Sequence of chain 1.B:
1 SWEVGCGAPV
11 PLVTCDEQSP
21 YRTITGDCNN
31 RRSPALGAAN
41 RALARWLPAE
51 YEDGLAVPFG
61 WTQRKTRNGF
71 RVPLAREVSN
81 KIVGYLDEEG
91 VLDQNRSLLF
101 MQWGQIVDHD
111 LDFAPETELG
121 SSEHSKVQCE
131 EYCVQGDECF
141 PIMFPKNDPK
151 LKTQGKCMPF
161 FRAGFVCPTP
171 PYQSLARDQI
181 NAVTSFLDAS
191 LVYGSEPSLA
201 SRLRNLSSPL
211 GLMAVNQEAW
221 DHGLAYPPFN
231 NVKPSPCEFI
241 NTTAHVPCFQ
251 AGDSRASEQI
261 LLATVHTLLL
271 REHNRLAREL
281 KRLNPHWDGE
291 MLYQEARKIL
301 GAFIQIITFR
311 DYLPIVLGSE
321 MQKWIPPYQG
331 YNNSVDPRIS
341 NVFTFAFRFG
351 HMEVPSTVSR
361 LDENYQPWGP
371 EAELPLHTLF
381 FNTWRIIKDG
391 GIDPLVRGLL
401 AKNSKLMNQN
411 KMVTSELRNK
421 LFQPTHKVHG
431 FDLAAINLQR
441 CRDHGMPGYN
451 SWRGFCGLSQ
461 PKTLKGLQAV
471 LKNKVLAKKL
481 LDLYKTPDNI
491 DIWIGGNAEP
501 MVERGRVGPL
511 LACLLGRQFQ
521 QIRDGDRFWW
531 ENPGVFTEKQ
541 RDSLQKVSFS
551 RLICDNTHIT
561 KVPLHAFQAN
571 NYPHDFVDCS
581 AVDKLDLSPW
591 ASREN

A small-molecule ligand and the protein it binds are described below.
Small molecule (SMILES): CC(=O)N[C@H]1[C@H](O[C@H]2[C@H](O)[C@@H](NC(C)=O)CO[C@@H]2CO)O[C@H](CO)[C@@H](O[C@@H]2O[C@H](CO)[C@@H](O)[C@H](O)[C@@H]2O)[C@@H]1O

Binding-site contacts:
Ligand atom C1 contacts residue TRP384 of chain 1.B at 4.1 Å (hydrophobic).
Ligand atom C1 contacts residue ALA244 of chain 1.B at 4.1 Å (hydrophobic).
Ligand atom C5 contacts residue ALA244 of chain 1.B at 4.2 Å (hydrophobic).
Ligand atom O6 contacts residue LYS388 of chain 1.B at 3.1 Å (salt-bridge).
Ligand atom O5 contacts residue ALA244 of chain 1.B at 3.4 Å.
Ligand atom O6 contacts residue ALA244 of chain 1.B at 3.9 Å.
Ligand atom C6 contacts residue ALA244 of chain 1.B at 4.2 Å (hydrophobic).
Ligand atom C8 contacts residue ASN241 of chain 1.B at 4.0 Å.
Ligand atom C1 contacts residue ASN241 of chain 1.B at 1.4 Å.
Ligand atom C6 contacts residue LYS388 of chain 1.B at 4.3 Å.
Ligand atom C5 contacts residue ASN241 of chain 1.B at 3.7 Å.
Ligand atom C6 contacts residue TRP384 of chain 1.B at 3.7 Å (hydrophobic).
Ligand atom C2 contacts residue TRP384 of chain 1.B at 3.9 Å (hydrophobic).
Ligand atom C4 contacts residue ASN241 of chain 1.B at 4.2 Å.
Ligand atom C8 contacts residue LYS388 of chain 1.B at 4.1 Å.
Ligand atom C2 contacts residue ASN241 of chain 1.B at 2.4 Å.
Ligand atom O7 contacts residue ASN241 of chain 1.B at 3.5 Å (h-bond).
Ligand atom C7 contacts residue ASN241 of chain 1.B at 3.2 Å.
Ligand atom O5 contacts residue TRP384 of chain 1.B at 3.6 Å.
Ligand atom N2 contacts residue ASN241 of chain 1.B at 2.9 Å (h-bond).
Ligand atom C5 contacts residue TRP384 of chain 1.B at 4.0 Å (hydrophobic).
Ligand atom O7 contacts residue TRP384 of chain 1.B at 3.8 Å.
Ligand atom C3 contacts residue ASN241 of chain 1.B at 3.8 Å.
Ligand atom C3 contacts residue TRP384 of chain 1.B at 4.4 Å (hydrophobic).
Ligand atom O5 contacts residue ASN241 of chain 1.B at 2.4 Å (h-bond).
Ligand atom C4 contacts residue TRP384 of chain 1.B at 4.0 Å (hydrophobic).